Sequence of chain 1.A:
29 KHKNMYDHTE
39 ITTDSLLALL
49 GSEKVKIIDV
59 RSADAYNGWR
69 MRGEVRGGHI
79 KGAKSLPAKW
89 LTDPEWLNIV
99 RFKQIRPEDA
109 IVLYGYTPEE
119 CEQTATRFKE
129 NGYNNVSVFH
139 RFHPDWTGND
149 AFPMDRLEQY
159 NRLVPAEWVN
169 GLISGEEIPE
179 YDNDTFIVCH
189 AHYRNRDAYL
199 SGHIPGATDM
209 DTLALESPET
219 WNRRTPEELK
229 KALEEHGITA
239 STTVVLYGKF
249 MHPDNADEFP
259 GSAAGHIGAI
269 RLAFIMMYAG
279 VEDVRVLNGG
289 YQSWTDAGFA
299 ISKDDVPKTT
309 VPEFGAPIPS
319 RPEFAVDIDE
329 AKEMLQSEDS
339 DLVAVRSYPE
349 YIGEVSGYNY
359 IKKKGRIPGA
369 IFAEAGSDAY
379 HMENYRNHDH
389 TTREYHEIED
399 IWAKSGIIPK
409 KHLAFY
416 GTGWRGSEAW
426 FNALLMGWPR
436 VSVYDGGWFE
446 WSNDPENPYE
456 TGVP

Binding-site contacts:
Ligand atom CAC contacts residue TYR191 of chain 1.A at 3.6 Å (hydrophobic).
Ligand atom CAX contacts residue TYR378 of chain 1.A at 3.6 Å (hydrophobic).
Ligand atom CBC contacts residue TYR358 of chain 1.A at 3.3 Å (hydrophobic).
Ligand atom OAL contacts residue GLY259 of chain 1.A at 3.4 Å.
Ligand atom CAZ contacts residue ALA377 of chain 1.A at 3.2 Å (hydrophobic).
Ligand atom OAH contacts residue TYR378 of chain 1.A at 2.8 Å (h-bond).
Ligand atom CAZ contacts residue TRP419 of chain 1.A at 3.9 Å (hydrophobic).
Ligand atom CAB contacts residue TRP419 of chain 1.A at 3.6 Å (hydrophobic).
Ligand atom CAY contacts residue TRP419 of chain 1.A at 3.5 Å (hydrophobic).
Ligand atom CAC contacts residue TYR358 of chain 1.A at 3.5 Å (hydrophobic).
Ligand atom CAY contacts residue THR417 of chain 1.A at 4.1 Å.
Ligand atom CAZ contacts residue ARG420 of chain 1.A at 4.0 Å.
Ligand atom NAR contacts residue TYR356 of chain 1.A at 3.6 Å.
Ligand atom CAB contacts residue GLU214 of chain 1.A at 3.8 Å.
Ligand atom NAR contacts residue TRP419 of chain 1.A at 3.6 Å.
Ligand atom OAL contacts residue TYR191 of chain 1.A at 3.6 Å.
Ligand atom CAZ contacts residue CSS415 of chain 1.A at 3.3 Å.
Ligand atom NAT contacts residue ALA377 of chain 1.A at 2.8 Å (h-bond).
Ligand atom CAM contacts residue ALA377 of chain 1.A at 4.1 Å (hydrophobic).
Ligand atom CAP contacts residue TRP419 of chain 1.A at 3.2 Å (hydrophobic).
Ligand atom CAA contacts residue GLU214 of chain 1.A at 3.5 Å.
Ligand atom CAP contacts residue THR417 of chain 1.A at 3.8 Å.
Ligand atom NAR contacts residue THR417 of chain 1.A at 3.5 Å (h-bond).
Ligand atom CAZ contacts residue TYR356 of chain 1.A at 3.3 Å (hydrophobic).
Ligand atom OAH contacts residue TYR356 of chain 1.A at 3.5 Å.
Ligand atom CAA contacts residue TRP219 of chain 1.A at 3.4 Å (hydrophobic).
Ligand atom OAL contacts residue TYR378 of chain 1.A at 3.5 Å.
Ligand atom OAH contacts residue TYR358 of chain 1.A at 2.8 Å (h-bond).
Ligand atom NAT contacts residue TYR378 of chain 1.A at 3.6 Å.
Ligand atom CAB contacts residue TYR191 of chain 1.A at 3.6 Å (hydrophobic).
Ligand atom CAA contacts residue THR417 of chain 1.A at 3.4 Å.
Ligand atom CAX contacts residue TYR358 of chain 1.A at 3.5 Å (hydrophobic).
Ligand atom CAM contacts residue TYR378 of chain 1.A at 3.5 Å (hydrophobic).
Ligand atom CAA contacts residue TRP419 of chain 1.A at 4.0 Å (hydrophobic).
Ligand atom NAT contacts residue TRP419 of chain 1.A at 4.2 Å.
Ligand atom CAC contacts residue TRP219 of chain 1.A at 3.5 Å (hydrophobic).
Ligand atom NAR contacts residue CSS415 of chain 1.A at 3.4 Å (h-bond).
Ligand atom CBC contacts residue THR417 of chain 1.A at 3.9 Å.
Ligand atom NBE contacts residue TYR358 of chain 1.A at 3.9 Å.
Ligand atom CAM contacts residue TRP419 of chain 1.A at 3.4 Å (hydrophobic).

This small molecule binds to this protein.
Small molecule (SMILES): C[N+](C)(C)[C@@H](Cc1cnc[nH]1)C(=O)O